Sequence of chain 1.A:
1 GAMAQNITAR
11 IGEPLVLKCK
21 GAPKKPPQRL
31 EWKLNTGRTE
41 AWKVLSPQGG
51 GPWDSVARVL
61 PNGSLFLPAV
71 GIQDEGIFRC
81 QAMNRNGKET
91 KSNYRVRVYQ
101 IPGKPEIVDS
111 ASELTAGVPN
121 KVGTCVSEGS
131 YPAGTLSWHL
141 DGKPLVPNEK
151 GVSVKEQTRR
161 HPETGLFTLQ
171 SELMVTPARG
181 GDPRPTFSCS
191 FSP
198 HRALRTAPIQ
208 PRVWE

The small molecule below binds the protein below.
Small molecule (SMILES): Cc1cccc2c(-c3cn[nH]c3)c(C(=O)O)[nH]c12

Binding-site contacts:
Ligand atom C10 contacts residue PRO68 of chain 1.A at 4.2 Å (hydrophobic).
Ligand atom C10 contacts residue ARG58 of chain 1.A at 4.0 Å.
Ligand atom C02 contacts residue LEU60 of chain 1.B at 4.0 Å (hydrophobic).
Ligand atom C15 contacts residue ASP54 of chain 1.A at 3.9 Å.
Ligand atom C14 contacts residue Y6P1 of chain 1.I at 3.8 Å.
Ligand atom N13 contacts residue ARG58 of chain 1.A at 3.6 Å.
Ligand atom N13 contacts residue PHE66 of chain 1.A at 3.8 Å.
Ligand atom C10 contacts residue ARG58 of chain 1.B at 4.2 Å.
Ligand atom N12 contacts residue ARG58 of chain 1.A at 4.0 Å.
Ligand atom C07 contacts residue ARG58 of chain 1.B at 3.4 Å.
Ligand atom C01 contacts residue VAL59 of chain 1.B at 3.9 Å (hydrophobic).
Ligand atom C18 contacts residue ARG58 of chain 1.B at 4.2 Å.
Ligand atom C01 contacts residue LEU60 of chain 1.B at 3.4 Å (hydrophobic).
Ligand atom C06 contacts residue ARG58 of chain 1.B at 3.8 Å.
Ligand atom N13 contacts residue PRO68 of chain 1.A at 4.0 Å.
Ligand atom C03 contacts residue ARG58 of chain 1.B at 3.4 Å.
Ligand atom C06 contacts residue VAL59 of chain 1.B at 3.3 Å (hydrophobic).
Ligand atom C14 contacts residue ARG58 of chain 1.A at 3.9 Å.
Ligand atom C11 contacts residue SER55 of chain 1.A at 3.9 Å.
Ligand atom O17 contacts residue ARG58 of chain 1.A at 3.9 Å.
Ligand atom C10 contacts residue ASP54 of chain 1.A at 3.9 Å.
Ligand atom C08 contacts residue ARG58 of chain 1.A at 3.9 Å.
Ligand atom O16 contacts residue ARG58 of chain 1.A at 2.2 Å (salt-bridge).
Ligand atom C15 contacts residue ARG58 of chain 1.B at 4.0 Å.
Ligand atom O16 contacts residue ASP54 of chain 1.A at 4.2 Å.
Ligand atom C11 contacts residue ARG58 of chain 1.A at 4.2 Å.
Ligand atom O17 contacts residue ASP54 of chain 1.A at 3.7 Å.
Ligand atom C11 contacts residue PRO68 of chain 1.A at 3.7 Å (hydrophobic).
Ligand atom C04 contacts residue ARG58 of chain 1.B at 3.3 Å.
Ligand atom C08 contacts residue ARG58 of chain 1.B at 3.3 Å.
Ligand atom C15 contacts residue ARG58 of chain 1.A at 3.1 Å.
Ligand atom C01 contacts residue ARG58 of chain 1.B at 4.0 Å.
Ligand atom C05 contacts residue ARG58 of chain 1.B at 3.7 Å.
Ligand atom N12 contacts residue PRO68 of chain 1.A at 3.5 Å.
Ligand atom C02 contacts residue PRO68 of chain 1.A at 4.0 Å (hydrophobic).
Ligand atom O16 contacts residue ARG58 of chain 1.B at 3.7 Å.
Ligand atom O17 contacts residue SER55 of chain 1.A at 3.6 Å.
Ligand atom C11 contacts residue ASP54 of chain 1.A at 3.1 Å.
Ligand atom N12 contacts residue ASP54 of chain 1.A at 3.4 Å (salt-bridge).
Ligand atom N09 contacts residue ARG58 of chain 1.B at 3.2 Å (salt-bridge).

Sequence of chain 1.B:
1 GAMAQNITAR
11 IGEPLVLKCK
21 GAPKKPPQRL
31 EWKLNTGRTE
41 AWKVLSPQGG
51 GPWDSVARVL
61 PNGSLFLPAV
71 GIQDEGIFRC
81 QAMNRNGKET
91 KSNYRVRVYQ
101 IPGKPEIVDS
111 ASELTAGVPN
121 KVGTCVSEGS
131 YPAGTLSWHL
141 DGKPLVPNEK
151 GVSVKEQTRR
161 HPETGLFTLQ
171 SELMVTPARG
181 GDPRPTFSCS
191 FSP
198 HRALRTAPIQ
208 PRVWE